Binding-site contacts:
Ligand atom N8 contacts residue NAP1 of chain 1.I at 3.4 Å.
Ligand atom C1 contacts residue VAL221 of chain 1.C at 3.5 Å (hydrophobic).
Ligand atom CL19 contacts residue VAL225 of chain 1.C at 3.9 Å.
Ligand atom C14 contacts residue TYR171 of chain 1.C at 3.8 Å (hydrophobic).
Ligand atom C4 contacts residue NAP1 of chain 1.I at 3.4 Å.
Ligand atom N9 contacts residue SER164 of chain 1.C at 3.5 Å (h-bond).
Ligand atom O20 contacts residue TYR177 of chain 1.C at 3.7 Å.
Ligand atom N3 contacts residue NAP1 of chain 1.I at 3.8 Å.
Ligand atom C23 contacts residue THR216 of chain 1.C at 3.5 Å.
Ligand atom C12 contacts residue LEU165 of chain 1.C at 3.8 Å (hydrophobic).
Ligand atom C24 contacts residue THR216 of chain 1.C at 3.4 Å.
Ligand atom F27 contacts residue ALA217 of chain 1.C at 3.8 Å.
Ligand atom C6 contacts residue ALA217 of chain 1.C at 3.6 Å (hydrophobic).
Ligand atom C13 contacts residue GLY210 of chain 1.C at 3.6 Å.
Ligand atom N9 contacts residue NAP1 of chain 1.I at 3.3 Å.
Ligand atom C4 contacts residue TYR177 of chain 1.C at 3.7 Å (hydrophobic).
Ligand atom CL19 contacts residue LEU120 of chain 1.C at 3.9 Å.
Ligand atom C7 contacts residue NAP1 of chain 1.I at 3.8 Å.
Ligand atom C1 contacts residue NAP1 of chain 1.I at 3.8 Å.
Ligand atom C7 contacts residue SER164 of chain 1.C at 3.7 Å.
Ligand atom C12 contacts residue SER164 of chain 1.C at 3.5 Å.
Ligand atom CL19 contacts residue PRO172 of chain 1.C at 3.9 Å.
Ligand atom C13 contacts residue LEU211 of chain 1.C at 3.4 Å (hydrophobic).
Ligand atom C23 contacts residue ALA217 of chain 1.C at 3.9 Å (hydrophobic).
Ligand atom CL19 contacts residue MET173 of chain 1.C at 3.6 Å.
Ligand atom C26 contacts residue THR118 of chain 1.C at 3.7 Å.
Ligand atom C2 contacts residue LEU211 of chain 1.C at 3.7 Å (hydrophobic).
Ligand atom C1 contacts residue LEU211 of chain 1.C at 3.6 Å (hydrophobic).
Ligand atom C25 contacts residue THR118 of chain 1.C at 3.2 Å.
Ligand atom N8 contacts residue TYR177 of chain 1.C at 3.6 Å.
Ligand atom C12 contacts residue TYR171 of chain 1.C at 3.8 Å (hydrophobic).
Ligand atom F27 contacts residue NAP1 of chain 1.I at 2.6 Å.
Ligand atom C5 contacts residue NAP1 of chain 1.I at 3.8 Å.
Ligand atom C22 contacts residue NAP1 of chain 1.I at 3.7 Å.
Ligand atom C16 contacts residue TYR171 of chain 1.C at 3.6 Å (hydrophobic).
Ligand atom N8 contacts residue SER164 of chain 1.C at 2.7 Å (h-bond).
Ligand atom C6 contacts residue NAP1 of chain 1.I at 3.9 Å.
Ligand atom C15 contacts residue TYR171 of chain 1.C at 3.8 Å (hydrophobic).
Ligand atom C17 contacts residue TYR171 of chain 1.C at 3.7 Å (hydrophobic).
Ligand atom N9 contacts residue TYR177 of chain 1.C at 2.7 Å (h-bond).

Sequence of chain 1.D:
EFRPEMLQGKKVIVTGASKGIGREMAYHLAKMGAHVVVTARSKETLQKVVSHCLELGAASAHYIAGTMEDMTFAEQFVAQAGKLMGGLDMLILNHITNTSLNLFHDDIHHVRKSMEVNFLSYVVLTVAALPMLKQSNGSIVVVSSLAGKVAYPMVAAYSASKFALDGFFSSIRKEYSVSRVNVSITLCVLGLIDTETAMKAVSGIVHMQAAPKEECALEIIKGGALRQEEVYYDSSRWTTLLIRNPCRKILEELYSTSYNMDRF

Sequence of chain 1.C:
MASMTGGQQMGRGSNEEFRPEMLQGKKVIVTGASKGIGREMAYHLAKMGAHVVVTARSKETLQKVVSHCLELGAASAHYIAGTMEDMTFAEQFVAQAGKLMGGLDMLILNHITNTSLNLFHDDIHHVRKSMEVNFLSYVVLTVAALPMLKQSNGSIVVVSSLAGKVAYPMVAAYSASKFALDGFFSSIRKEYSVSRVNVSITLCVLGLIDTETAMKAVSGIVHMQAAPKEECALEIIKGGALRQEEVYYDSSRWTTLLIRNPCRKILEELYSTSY

This small molecule binds to this protein.
Small molecule (SMILES): Fc1ccccc1Oc1cccn2c(C3(c4ccc(Cl)cc4)CC3)nnc12